The protein below binds the small molecule below.
Small molecule (SMILES): C=C(C)[C@@H]1CCC(C)=C[C@H]1c1c(O)cc(CCCCC)cc1O

Binding-site contacts:
Ligand atom C14 contacts residue TYR634 of chain 1.B at 4.3 Å (hydrophobic).
Ligand atom O01 contacts residue VAL635 of chain 1.B at 3.9 Å.
Ligand atom C13 contacts residue TYR544 of chain 1.A at 4.0 Å (hydrophobic).
Ligand atom C11 contacts residue VAL635 of chain 1.B at 3.8 Å (hydrophobic).
Ligand atom C16 contacts residue LEU631 of chain 1.B at 3.1 Å (hydrophobic).
Ligand atom C09 contacts residue LEU631 of chain 1.B at 4.1 Å (hydrophobic).
Ligand atom C13 contacts residue PHE601 of chain 1.A at 4.2 Å (hydrophobic).
Ligand atom C15 contacts residue VAL635 of chain 1.B at 4.1 Å (hydrophobic).
Ligand atom C12 contacts residue LEU537 of chain 1.A at 3.3 Å (hydrophobic).
Ligand atom C13 contacts residue THR604 of chain 1.A at 4.2 Å.
Ligand atom C17 contacts residue LEU537 of chain 1.A at 3.4 Å (hydrophobic).
Ligand atom C04 contacts residue PHE540 of chain 1.A at 4.0 Å (hydrophobic).
Ligand atom C19 contacts residue MET640 of chain 1.A at 3.5 Å (hydrophobic).
Ligand atom C07 contacts residue LEU631 of chain 1.B at 3.6 Å (hydrophobic).
Ligand atom C17 contacts residue LEU541 of chain 1.A at 4.0 Å (hydrophobic).
Ligand atom C16 contacts residue VAL635 of chain 1.B at 3.5 Å (hydrophobic).
Ligand atom C19 contacts residue PHE540 of chain 1.A at 3.6 Å (hydrophobic).
Ligand atom C20 contacts residue LEU538 of chain 1.A at 4.1 Å (hydrophobic).
Ligand atom C06 contacts residue TYR634 of chain 1.B at 4.0 Å (hydrophobic).
Ligand atom O02 contacts residue PHE540 of chain 1.A at 3.9 Å.
Ligand atom C05 contacts residue PHE540 of chain 1.A at 3.9 Å (hydrophobic).
Ligand atom C07 contacts residue LEU541 of chain 1.A at 4.1 Å (hydrophobic).
Ligand atom C12 contacts residue LEU541 of chain 1.A at 3.8 Å (hydrophobic).
Ligand atom O02 contacts residue LEU537 of chain 1.A at 2.4 Å (h-bond).
Ligand atom C14 contacts residue LEU537 of chain 1.A at 3.7 Å (hydrophobic).
Ligand atom C14 contacts residue LEU638 of chain 1.B at 3.7 Å (hydrophobic).
Ligand atom C15 contacts residue LEU537 of chain 1.A at 4.3 Å (hydrophobic).
Ligand atom C05 contacts residue LEU637 of chain 1.A at 4.1 Å (hydrophobic).
Ligand atom C06 contacts residue LEU637 of chain 1.A at 4.2 Å (hydrophobic).
Ligand atom C19 contacts residue LEU537 of chain 1.A at 3.7 Å (hydrophobic).
Ligand atom C13 contacts residue LEU631 of chain 1.B at 4.1 Å (hydrophobic).
Ligand atom O02 contacts residue LEU541 of chain 1.A at 3.3 Å (h-bond).
Ligand atom C09 contacts residue PHE540 of chain 1.A at 4.2 Å (hydrophobic).
Ligand atom O01 contacts residue LEU631 of chain 1.B at 2.5 Å (h-bond).
Ligand atom O01 contacts residue TYR634 of chain 1.B at 4.0 Å.
Ligand atom C14 contacts residue VAL635 of chain 1.B at 3.8 Å (hydrophobic).
Ligand atom C10 contacts residue LEU537 of chain 1.A at 4.0 Å (hydrophobic).
Ligand atom C11 contacts residue LEU631 of chain 1.B at 3.3 Å (hydrophobic).
Ligand atom C20 contacts residue LEU541 of chain 1.A at 4.0 Å (hydrophobic).
Ligand atom C06 contacts residue PHE540 of chain 1.A at 4.4 Å (hydrophobic).

Sequence of chain 1.B:
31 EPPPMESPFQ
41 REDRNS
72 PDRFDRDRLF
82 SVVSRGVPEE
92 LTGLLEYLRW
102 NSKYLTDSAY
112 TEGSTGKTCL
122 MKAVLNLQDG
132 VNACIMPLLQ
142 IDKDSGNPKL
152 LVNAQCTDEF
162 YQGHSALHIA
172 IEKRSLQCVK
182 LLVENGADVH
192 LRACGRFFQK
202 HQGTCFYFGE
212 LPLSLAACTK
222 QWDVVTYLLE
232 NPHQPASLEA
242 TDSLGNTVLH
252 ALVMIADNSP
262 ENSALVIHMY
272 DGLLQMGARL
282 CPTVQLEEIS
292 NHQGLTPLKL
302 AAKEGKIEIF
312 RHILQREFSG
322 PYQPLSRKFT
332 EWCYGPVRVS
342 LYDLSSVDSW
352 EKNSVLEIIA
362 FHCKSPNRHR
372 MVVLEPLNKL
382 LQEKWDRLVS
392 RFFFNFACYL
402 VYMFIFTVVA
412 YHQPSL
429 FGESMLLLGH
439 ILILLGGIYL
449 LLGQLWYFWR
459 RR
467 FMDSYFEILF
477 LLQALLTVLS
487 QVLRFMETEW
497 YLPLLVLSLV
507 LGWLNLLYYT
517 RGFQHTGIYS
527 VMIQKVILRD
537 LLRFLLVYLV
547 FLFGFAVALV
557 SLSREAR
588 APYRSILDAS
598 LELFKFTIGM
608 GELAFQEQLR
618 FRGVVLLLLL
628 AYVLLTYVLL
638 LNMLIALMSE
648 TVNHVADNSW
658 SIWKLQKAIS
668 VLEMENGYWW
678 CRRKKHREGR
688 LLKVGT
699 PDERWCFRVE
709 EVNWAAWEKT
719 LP

Sequence of chain 1.A:
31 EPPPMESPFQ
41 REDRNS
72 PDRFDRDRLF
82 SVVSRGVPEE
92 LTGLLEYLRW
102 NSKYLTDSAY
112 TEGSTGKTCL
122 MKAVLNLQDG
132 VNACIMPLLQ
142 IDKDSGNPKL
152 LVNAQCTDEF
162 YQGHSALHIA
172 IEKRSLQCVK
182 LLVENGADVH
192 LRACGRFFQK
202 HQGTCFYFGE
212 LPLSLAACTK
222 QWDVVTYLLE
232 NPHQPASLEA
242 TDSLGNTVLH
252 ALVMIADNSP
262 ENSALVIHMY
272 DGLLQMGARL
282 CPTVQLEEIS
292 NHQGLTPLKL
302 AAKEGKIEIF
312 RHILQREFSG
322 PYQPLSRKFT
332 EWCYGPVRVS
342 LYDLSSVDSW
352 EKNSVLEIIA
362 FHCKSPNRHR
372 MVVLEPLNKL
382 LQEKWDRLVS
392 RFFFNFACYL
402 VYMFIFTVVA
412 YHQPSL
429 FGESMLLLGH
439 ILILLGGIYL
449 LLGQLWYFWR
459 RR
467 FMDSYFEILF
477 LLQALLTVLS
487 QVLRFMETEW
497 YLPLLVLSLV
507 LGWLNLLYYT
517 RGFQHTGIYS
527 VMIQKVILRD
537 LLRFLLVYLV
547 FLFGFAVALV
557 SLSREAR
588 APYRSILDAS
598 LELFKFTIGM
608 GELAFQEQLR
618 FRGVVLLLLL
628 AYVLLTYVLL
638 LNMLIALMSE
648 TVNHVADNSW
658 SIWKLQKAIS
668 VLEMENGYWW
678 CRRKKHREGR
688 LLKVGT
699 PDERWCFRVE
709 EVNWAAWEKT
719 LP